A protein and the small-molecule ligand that binds it are described below.
Small molecule (SMILES): Cc1ncc(COP(=O)(O)O)c(C/N=C(\C=C\CP(=O)(O)O)C(=O)O)c1O

Binding-site contacts:
Ligand atom CBC contacts residue ARG423 of chain 1.K at 3.5 Å.
Ligand atom CGI contacts residue TYR163 of chain 1.K at 3.3 Å (hydrophobic).
Ligand atom N4A contacts residue LYS261 of chain 1.K at 3.3 Å (salt-bridge).
Ligand atom CAI contacts residue LYS261 of chain 1.K at 3.3 Å.
Ligand atom P contacts residue MET139 of chain 1.K at 3.5 Å.
Ligand atom CBI contacts residue TYR163 of chain 1.K at 3.4 Å (hydrophobic).
Ligand atom OP3 contacts residue ARG110 of chain 1.I at 2.8 Å (salt-bridge).
Ligand atom OP1 contacts residue SER258 of chain 1.K at 2.9 Å (h-bond).
Ligand atom CEI contacts residue TYR111 of chain 1.I at 3.4 Å (hydrophobic).
Ligand atom CBC contacts residue LYS261 of chain 1.K at 3.6 Å.
Ligand atom P contacts residue ARG110 of chain 1.I at 3.3 Å.
Ligand atom OP4 contacts residue GLY138 of chain 1.K at 3.1 Å.
Ligand atom OP1 contacts residue GLY138 of chain 1.K at 2.7 Å (h-bond).
Ligand atom OG2 contacts residue TYR111 of chain 1.I at 2.9 Å.
Ligand atom CEI contacts residue TYR163 of chain 1.K at 3.3 Å (hydrophobic).
Ligand atom OG1 contacts residue LYS165 of chain 1.K at 3.4 Å.
Ligand atom OP4 contacts residue SER258 of chain 1.K at 3.5 Å (h-bond).
Ligand atom OP3 contacts residue MET139 of chain 1.K at 2.8 Å (h-bond).
Ligand atom O3B contacts residue SER388 of chain 1.K at 3.2 Å (h-bond).
Ligand atom C5A contacts residue MET139 of chain 1.K at 3.6 Å (hydrophobic).
Ligand atom OP4 contacts residue MET139 of chain 1.K at 3.1 Å (h-bond).
Ligand atom C2 contacts residue ASP236 of chain 1.K at 3.6 Å.
Ligand atom O2B contacts residue PHE389 of chain 1.K at 3.0 Å.
Ligand atom N1 contacts residue ASP236 of chain 1.K at 2.8 Å (salt-bridge).
Ligand atom O2B contacts residue ARG423 of chain 1.K at 2.9 Å (salt-bridge).
Ligand atom OG1 contacts residue TYR111 of chain 1.I at 3.0 Å (h-bond).
Ligand atom OP2 contacts residue TYR108 of chain 1.I at 2.5 Å (h-bond).
Ligand atom OP3 contacts residue GLY138 of chain 1.K at 3.2 Å (h-bond).
Ligand atom OP1 contacts residue THR260 of chain 1.K at 2.7 Å (h-bond).
Ligand atom PG contacts residue TYR111 of chain 1.I at 3.2 Å.
Ligand atom O3B contacts residue ARG423 of chain 1.K at 3.2 Å (salt-bridge).
Ligand atom C5A contacts residue ARG110 of chain 1.I at 3.6 Å.
Ligand atom C6 contacts residue ASP236 of chain 1.K at 3.6 Å.
Ligand atom OG2 contacts residue GLU107 of chain 1.I at 2.8 Å (salt-bridge).
Ligand atom P contacts residue GLY138 of chain 1.K at 3.3 Å.
Ligand atom C2A contacts residue ASP236 of chain 1.K at 3.5 Å.
Ligand atom OG1 contacts residue TYR163 of chain 1.K at 3.2 Å (h-bond).
Ligand atom OP2 contacts residue ARG110 of chain 1.I at 2.8 Å (salt-bridge).
Ligand atom OG3 contacts residue SER403 of chain 1.K at 3.2 Å (h-bond).
Ligand atom OP3 contacts residue SER137 of chain 1.K at 3.3 Å (h-bond).

Sequence of chain 1.I:
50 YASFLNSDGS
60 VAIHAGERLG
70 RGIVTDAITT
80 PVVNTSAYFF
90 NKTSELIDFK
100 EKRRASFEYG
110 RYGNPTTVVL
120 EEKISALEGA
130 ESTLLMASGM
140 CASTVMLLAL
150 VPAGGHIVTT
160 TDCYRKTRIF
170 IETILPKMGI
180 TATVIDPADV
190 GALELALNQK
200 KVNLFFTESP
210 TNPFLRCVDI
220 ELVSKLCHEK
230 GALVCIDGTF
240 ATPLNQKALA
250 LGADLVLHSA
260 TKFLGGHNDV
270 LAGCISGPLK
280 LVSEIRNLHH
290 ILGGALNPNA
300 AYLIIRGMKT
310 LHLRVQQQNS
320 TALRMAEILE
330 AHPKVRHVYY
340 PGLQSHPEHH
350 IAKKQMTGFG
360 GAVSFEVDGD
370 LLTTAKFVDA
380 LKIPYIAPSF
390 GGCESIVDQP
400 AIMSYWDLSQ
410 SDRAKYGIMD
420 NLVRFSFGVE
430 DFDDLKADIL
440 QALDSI

Sequence of chain 1.K:
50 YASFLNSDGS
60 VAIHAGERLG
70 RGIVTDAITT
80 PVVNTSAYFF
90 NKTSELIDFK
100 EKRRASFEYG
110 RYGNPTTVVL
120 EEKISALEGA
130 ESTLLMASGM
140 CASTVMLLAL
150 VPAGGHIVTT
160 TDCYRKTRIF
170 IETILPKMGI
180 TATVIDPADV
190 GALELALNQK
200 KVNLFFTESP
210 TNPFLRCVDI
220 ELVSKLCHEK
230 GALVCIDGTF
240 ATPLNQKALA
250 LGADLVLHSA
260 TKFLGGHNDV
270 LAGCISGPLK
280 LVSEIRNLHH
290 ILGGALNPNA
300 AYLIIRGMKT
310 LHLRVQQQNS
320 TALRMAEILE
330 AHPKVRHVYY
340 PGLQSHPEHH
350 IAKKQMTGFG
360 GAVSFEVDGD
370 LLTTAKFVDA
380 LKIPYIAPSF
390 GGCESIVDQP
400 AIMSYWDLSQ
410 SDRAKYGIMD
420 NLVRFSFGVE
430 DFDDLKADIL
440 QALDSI